Sequence of chain 1.F:
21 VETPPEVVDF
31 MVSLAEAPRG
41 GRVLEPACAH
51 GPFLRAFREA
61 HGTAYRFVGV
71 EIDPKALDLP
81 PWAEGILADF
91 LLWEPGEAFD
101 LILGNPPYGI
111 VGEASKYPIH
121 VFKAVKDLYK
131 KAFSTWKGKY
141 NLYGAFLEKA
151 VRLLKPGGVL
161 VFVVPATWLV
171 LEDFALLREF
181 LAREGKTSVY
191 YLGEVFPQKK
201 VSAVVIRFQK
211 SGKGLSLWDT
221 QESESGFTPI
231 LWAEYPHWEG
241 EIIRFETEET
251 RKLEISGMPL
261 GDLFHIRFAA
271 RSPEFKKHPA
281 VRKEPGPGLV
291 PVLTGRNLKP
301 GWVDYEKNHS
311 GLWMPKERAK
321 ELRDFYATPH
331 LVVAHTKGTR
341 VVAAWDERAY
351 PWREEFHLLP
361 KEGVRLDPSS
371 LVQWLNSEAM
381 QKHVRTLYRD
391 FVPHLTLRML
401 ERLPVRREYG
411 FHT

Binding-site contacts:
Ligand atom CG contacts residue ASN105 of chain 1.F at 3.7 Å.
Ligand atom C8 contacts residue GOL1 of chain 1.L at 3.5 Å.
Ligand atom C5 contacts residue ILE72 of chain 1.F at 3.7 Å (hydrophobic).
Ligand atom SD contacts residue PRO107 of chain 1.F at 3.6 Å (h-bond).
Ligand atom CB contacts residue ASN105 of chain 1.F at 3.5 Å.
Ligand atom O3' contacts residue GLU71 of chain 1.F at 3.0 Å (salt-bridge).
Ligand atom N3 contacts residue GLU71 of chain 1.F at 3.9 Å.
Ligand atom SD contacts residue GOL1 of chain 1.M at 3.8 Å.
Ligand atom O4' contacts residue ALA47 of chain 1.F at 3.2 Å.
Ligand atom N6 contacts residue ASP89 of chain 1.F at 3.0 Å (salt-bridge).
Ligand atom C2 contacts residue GLU71 of chain 1.F at 3.8 Å.
Ligand atom O2' contacts residue GLU71 of chain 1.F at 2.7 Å (salt-bridge).
Ligand atom N1 contacts residue ILE72 of chain 1.F at 3.8 Å.
Ligand atom C4' contacts residue ALA47 of chain 1.F at 3.9 Å (hydrophobic).
Ligand atom N1 contacts residue ALA88 of chain 1.F at 3.7 Å.
Ligand atom C2' contacts residue GLU71 of chain 1.F at 3.6 Å.
Ligand atom N7 contacts residue GOL1 of chain 1.L at 2.8 Å (h-bond).
Ligand atom N contacts residue ALA47 of chain 1.F at 2.6 Å (h-bond).
Ligand atom C1' contacts residue GLU71 of chain 1.F at 3.7 Å.
Ligand atom N contacts residue ASN105 of chain 1.F at 2.8 Å (h-bond).
Ligand atom C4 contacts residue ILE72 of chain 1.F at 3.6 Å (hydrophobic).
Ligand atom N1 contacts residue PHE146 of chain 1.F at 3.9 Å.
Ligand atom N6 contacts residue GOL1 of chain 1.L at 2.9 Å (h-bond).
Ligand atom N3 contacts residue ILE72 of chain 1.F at 3.4 Å (h-bond).
Ligand atom C8 contacts residue PRO107 of chain 1.F at 3.8 Å (hydrophobic).
Ligand atom CB contacts residue VAL21 of chain 1.F at 3.8 Å (hydrophobic).
Ligand atom C2 contacts residue ALA88 of chain 1.F at 3.7 Å (hydrophobic).
Ligand atom SD contacts residue ASN105 of chain 1.F at 3.7 Å.
Ligand atom N3 contacts residue ALA47 of chain 1.F at 3.5 Å.
Ligand atom N7 contacts residue PRO107 of chain 1.F at 3.8 Å.
Ligand atom C2 contacts residue ILE72 of chain 1.F at 3.4 Å (hydrophobic).
Ligand atom N6 contacts residue PHE146 of chain 1.F at 3.7 Å.
Ligand atom CB contacts residue ALA47 of chain 1.F at 3.9 Å (hydrophobic).
Ligand atom C6 contacts residue PHE146 of chain 1.F at 3.6 Å (hydrophobic).
Ligand atom CG contacts residue VAL21 of chain 1.F at 3.3 Å (hydrophobic).
Ligand atom O3' contacts residue ALA76 of chain 1.F at 3.9 Å.
Ligand atom N1 contacts residue PHE90 of chain 1.F at 3.2 Å (h-bond).
Ligand atom C5' contacts residue VAL21 of chain 1.F at 3.4 Å (hydrophobic).
Ligand atom CG contacts residue GOL1 of chain 1.M at 3.3 Å.
Ligand atom O2' contacts residue ASP73 of chain 1.F at 3.7 Å.

This protein binds this small molecule.
Small molecule (SMILES): NCCSC[C@H]1O[C@@H](n2cnc3c(N)ncnc32)[C@H](O)[C@@H]1O